Sequence of chain 1.A:
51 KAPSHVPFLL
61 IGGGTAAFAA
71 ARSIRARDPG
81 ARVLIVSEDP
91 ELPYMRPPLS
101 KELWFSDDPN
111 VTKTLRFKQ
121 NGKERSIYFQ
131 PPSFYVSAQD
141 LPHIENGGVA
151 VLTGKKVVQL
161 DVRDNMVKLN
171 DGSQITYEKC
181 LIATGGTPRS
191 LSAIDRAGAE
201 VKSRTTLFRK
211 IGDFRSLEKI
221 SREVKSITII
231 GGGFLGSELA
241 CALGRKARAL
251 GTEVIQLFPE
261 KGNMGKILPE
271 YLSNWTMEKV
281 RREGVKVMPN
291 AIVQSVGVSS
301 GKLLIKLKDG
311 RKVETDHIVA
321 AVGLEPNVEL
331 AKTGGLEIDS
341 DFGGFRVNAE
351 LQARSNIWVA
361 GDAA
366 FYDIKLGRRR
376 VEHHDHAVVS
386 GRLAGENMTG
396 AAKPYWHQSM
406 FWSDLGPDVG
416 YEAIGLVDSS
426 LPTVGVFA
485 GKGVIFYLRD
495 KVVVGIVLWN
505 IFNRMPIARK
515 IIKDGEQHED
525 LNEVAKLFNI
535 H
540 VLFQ

The small molecule below binds the protein below.
Small molecule (SMILES): Nc1ccnc2cc(Cl)ccc12

Binding-site contacts:
Ligand atom C11 contacts residue FAD1 of chain 1.D at 3.1 Å.
Ligand atom C02 contacts residue TRP407 of chain 1.A at 3.4 Å (hydrophobic).
Ligand atom C02 contacts residue PHE234 of chain 1.A at 3.7 Å (hydrophobic).
Ligand atom N05 contacts residue FAD1 of chain 1.D at 3.7 Å.
Ligand atom N01 contacts residue PHE234 of chain 1.A at 3.8 Å.
Ligand atom C12 contacts residue GLU238 of chain 1.A at 4.3 Å.
Ligand atom C10 contacts residue GLU238 of chain 1.A at 4.3 Å.
Ligand atom C08 contacts residue FAD1 of chain 1.D at 3.4 Å.
Ligand atom N01 contacts residue TRP407 of chain 1.A at 2.9 Å (h-bond).
Ligand atom C11 contacts residue GLU238 of chain 1.A at 3.6 Å.
Ligand atom N01 contacts residue FAD1 of chain 1.D at 3.1 Å (h-bond).
Ligand atom C04 contacts residue PHE406 of chain 1.A at 3.7 Å (hydrophobic).
Ligand atom C04 contacts residue TRP407 of chain 1.A at 4.4 Å (hydrophobic).
Ligand atom C04 contacts residue HIS378 of chain 1.A at 3.7 Å.
Ligand atom C06 contacts residue PHE234 of chain 1.A at 4.3 Å (hydrophobic).
Ligand atom C02 contacts residue SER408 of chain 1.A at 4.4 Å.
Ligand atom C03 contacts residue PHE234 of chain 1.A at 4.1 Å (hydrophobic).
Ligand atom CL09 contacts residue LEU235 of chain 1.A at 3.9 Å.
Ligand atom C11 contacts residue LEU235 of chain 1.A at 3.9 Å (hydrophobic).
Ligand atom C06 contacts residue FAD1 of chain 1.D at 3.5 Å.
Ligand atom C11 contacts residue PHE234 of chain 1.A at 4.0 Å (hydrophobic).
Ligand atom N01 contacts residue GLU238 of chain 1.A at 2.5 Å (salt-bridge).
Ligand atom C10 contacts residue FAD1 of chain 1.D at 3.2 Å.
Ligand atom C03 contacts residue PHE406 of chain 1.A at 3.6 Å (hydrophobic).
Ligand atom C02 contacts residue GLU238 of chain 1.A at 3.8 Å.
Ligand atom N01 contacts residue LYS101 of chain 1.A at 4.3 Å.
Ligand atom C03 contacts residue TRP407 of chain 1.A at 3.1 Å (hydrophobic).
Ligand atom C04 contacts residue FAD1 of chain 1.D at 3.6 Å.
Ligand atom N05 contacts residue HIS378 of chain 1.A at 3.8 Å.
Ligand atom C04 contacts residue PHE234 of chain 1.A at 4.3 Å (hydrophobic).
Ligand atom C02 contacts residue FAD1 of chain 1.D at 3.3 Å.
Ligand atom C12 contacts residue PHE234 of chain 1.A at 3.7 Å (hydrophobic).
Ligand atom N01 contacts residue SER408 of chain 1.A at 3.4 Å.
Ligand atom C10 contacts residue LEU235 of chain 1.A at 3.5 Å (hydrophobic).
Ligand atom C07 contacts residue FAD1 of chain 1.D at 3.6 Å.
Ligand atom CL09 contacts residue FAD1 of chain 1.D at 3.5 Å.
Ligand atom C03 contacts residue FAD1 of chain 1.D at 3.4 Å.
Ligand atom C08 contacts residue LEU235 of chain 1.A at 4.0 Å (hydrophobic).
Ligand atom C12 contacts residue FAD1 of chain 1.D at 3.3 Å.
Ligand atom N05 contacts residue GLU377 of chain 1.A at 3.9 Å.